Binding-site contacts:
Ligand atom C6 contacts residue ILE25 of chain 1.C at 3.9 Å (hydrophobic).
Ligand atom C3 contacts residue ASN63 of chain 1.C at 3.8 Å.
Ligand atom O5 contacts residue GLN27 of chain 1.C at 4.3 Å.
Ligand atom C6 contacts residue HIS13 of chain 1.C at 3.6 Å.
Ligand atom C8 contacts residue ASN63 of chain 1.C at 4.4 Å.
Ligand atom C5 contacts residue ASN63 of chain 1.C at 3.7 Å.
Ligand atom C2 contacts residue ASN63 of chain 1.C at 2.5 Å.
Ligand atom C8 contacts residue GLU54 of chain 1.C at 3.7 Å.
Ligand atom C4 contacts residue ASN63 of chain 1.C at 4.2 Å.
Ligand atom C5 contacts residue GLN27 of chain 1.C at 4.2 Å.
Ligand atom O7 contacts residue ASN63 of chain 1.C at 3.3 Å (h-bond).
Ligand atom C1 contacts residue ASN63 of chain 1.C at 1.4 Å.
Ligand atom N2 contacts residue ASN63 of chain 1.C at 3.0 Å (h-bond).
Ligand atom C3 contacts residue LYS61 of chain 1.C at 4.2 Å.
Ligand atom C7 contacts residue ASN63 of chain 1.C at 3.3 Å.
Ligand atom O5 contacts residue ASN63 of chain 1.C at 2.4 Å (h-bond).
Ligand atom C1 contacts residue GLN27 of chain 1.C at 4.2 Å.

A protein and the small-molecule ligand that binds it are described below.
Small molecule (SMILES): CC(=O)N[C@H]1[C@H](O[C@H]2[C@H](O)[C@@H](NC(C)=O)CO[C@@H]2CO[C@@H]2O[C@@H](C)[C@@H](O)[C@@H](O)[C@@H]2O)O[C@H](CO)[C@@H](O[C@@H]2O[C@H](CO[C@H]3O[C@H](CO)[C@@H](O)[C@H](O)[C@@H]3O[C@@H]3O[C@H](CO)[C@@H](O)[C@H](O)[C@H]3NC(C)=O)[C@@H](O)[C@H](O[C@H]3O[C@H](CO)[C@@H](O)[C@H](O)[C@@H]3O)[C@@H]2O)[C@@H]1O

Sequence of chain 1.C:
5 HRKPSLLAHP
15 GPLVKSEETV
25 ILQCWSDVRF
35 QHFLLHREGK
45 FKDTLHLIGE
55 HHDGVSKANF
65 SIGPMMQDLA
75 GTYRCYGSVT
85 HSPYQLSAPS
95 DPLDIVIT